Binding-site contacts:
Ligand atom C3 contacts residue ARG221 of chain 3.A at 3.7 Å.
Ligand atom O7 contacts residue ARG221 of chain 3.A at 4.0 Å.
Ligand atom C8 contacts residue ARG221 of chain 3.A at 3.7 Å.
Ligand atom C8 contacts residue CYS90 of chain 3.A at 4.3 Å (hydrophobic).
Ligand atom C4 contacts residue ASN87 of chain 3.A at 4.0 Å.
Ligand atom C8 contacts residue SER137 of chain 3.A at 4.0 Å.
Ligand atom O7 contacts residue CYS90 of chain 3.A at 3.0 Å.
Ligand atom C1 contacts residue ASN87 of chain 3.A at 1.4 Å.
Ligand atom N2 contacts residue ASN87 of chain 3.A at 2.6 Å (h-bond).
Ligand atom O7 contacts residue ASN87 of chain 3.A at 3.2 Å (h-bond).
Ligand atom C3 contacts residue ASN87 of chain 3.A at 3.5 Å.
Ligand atom C2 contacts residue ARG221 of chain 3.A at 3.7 Å.
Ligand atom O5 contacts residue ASN87 of chain 3.A at 2.4 Å (h-bond).
Ligand atom O3 contacts residue ARG221 of chain 3.A at 2.7 Å (salt-bridge).
Ligand atom C7 contacts residue ASN87 of chain 3.A at 3.3 Å.
Ligand atom N2 contacts residue ASN64 of chain 3.A at 4.4 Å.
Ligand atom C7 contacts residue ARG221 of chain 3.A at 4.1 Å.
Ligand atom C7 contacts residue ARG221 of chain 3.A at 3.8 Å.
Ligand atom C5 contacts residue ASN87 of chain 3.A at 3.2 Å.
Ligand atom C8 contacts residue CYS136 of chain 3.A at 4.4 Å (hydrophobic).
Ligand atom C7 contacts residue GLU66 of chain 3.A at 4.0 Å.
Ligand atom N2 contacts residue ARG221 of chain 3.A at 4.2 Å.
Ligand atom O7 contacts residue ASN64 of chain 3.A at 2.8 Å (h-bond).
Ligand atom C7 contacts residue ASN64 of chain 3.A at 3.8 Å.
Ligand atom C7 contacts residue CYS90 of chain 3.A at 4.0 Å (hydrophobic).
Ligand atom C6 contacts residue GLU86 of chain 3.A at 3.9 Å.
Ligand atom N2 contacts residue ARG221 of chain 3.A at 3.8 Å.
Ligand atom C8 contacts residue ALA135 of chain 3.A at 3.6 Å (hydrophobic).
Ligand atom C4 contacts residue ARG221 of chain 3.A at 4.3 Å.
Ligand atom C1 contacts residue GLU86 of chain 3.A at 3.9 Å.
Ligand atom N2 contacts residue GLU66 of chain 3.A at 3.6 Å.
Ligand atom C8 contacts residue ARG221 of chain 3.A at 4.2 Å.
Ligand atom O5 contacts residue GLU86 of chain 3.A at 3.7 Å.
Ligand atom C6 contacts residue ASN87 of chain 3.A at 4.4 Å.
Ligand atom C2 contacts residue ASN87 of chain 3.A at 2.5 Å.
Ligand atom O6 contacts residue GLU86 of chain 3.A at 3.6 Å (salt-bridge).
Ligand atom O7 contacts residue ALA135 of chain 3.A at 4.5 Å.

The protein below binds the small molecule below.
Small molecule (SMILES): CC(=O)N[C@H]1[C@@H](O[C@H]2[C@H](O)[C@@H](NC(C)=O)CO[C@@H]2CO)O[C@H](CO)[C@@H](O)[C@@H]1O

Sequence of chain 3.A:
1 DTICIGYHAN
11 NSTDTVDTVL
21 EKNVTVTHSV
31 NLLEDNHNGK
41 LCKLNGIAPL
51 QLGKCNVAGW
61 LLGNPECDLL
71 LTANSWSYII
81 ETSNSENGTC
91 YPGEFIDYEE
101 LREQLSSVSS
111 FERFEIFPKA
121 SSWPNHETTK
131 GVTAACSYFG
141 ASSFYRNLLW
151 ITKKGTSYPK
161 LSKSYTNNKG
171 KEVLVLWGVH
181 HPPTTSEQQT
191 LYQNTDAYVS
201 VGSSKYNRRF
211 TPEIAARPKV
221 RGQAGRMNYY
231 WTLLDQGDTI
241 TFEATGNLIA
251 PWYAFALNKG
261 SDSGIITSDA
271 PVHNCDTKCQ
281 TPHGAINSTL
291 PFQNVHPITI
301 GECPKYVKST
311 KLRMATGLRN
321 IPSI